Sequence of chain 1.A:
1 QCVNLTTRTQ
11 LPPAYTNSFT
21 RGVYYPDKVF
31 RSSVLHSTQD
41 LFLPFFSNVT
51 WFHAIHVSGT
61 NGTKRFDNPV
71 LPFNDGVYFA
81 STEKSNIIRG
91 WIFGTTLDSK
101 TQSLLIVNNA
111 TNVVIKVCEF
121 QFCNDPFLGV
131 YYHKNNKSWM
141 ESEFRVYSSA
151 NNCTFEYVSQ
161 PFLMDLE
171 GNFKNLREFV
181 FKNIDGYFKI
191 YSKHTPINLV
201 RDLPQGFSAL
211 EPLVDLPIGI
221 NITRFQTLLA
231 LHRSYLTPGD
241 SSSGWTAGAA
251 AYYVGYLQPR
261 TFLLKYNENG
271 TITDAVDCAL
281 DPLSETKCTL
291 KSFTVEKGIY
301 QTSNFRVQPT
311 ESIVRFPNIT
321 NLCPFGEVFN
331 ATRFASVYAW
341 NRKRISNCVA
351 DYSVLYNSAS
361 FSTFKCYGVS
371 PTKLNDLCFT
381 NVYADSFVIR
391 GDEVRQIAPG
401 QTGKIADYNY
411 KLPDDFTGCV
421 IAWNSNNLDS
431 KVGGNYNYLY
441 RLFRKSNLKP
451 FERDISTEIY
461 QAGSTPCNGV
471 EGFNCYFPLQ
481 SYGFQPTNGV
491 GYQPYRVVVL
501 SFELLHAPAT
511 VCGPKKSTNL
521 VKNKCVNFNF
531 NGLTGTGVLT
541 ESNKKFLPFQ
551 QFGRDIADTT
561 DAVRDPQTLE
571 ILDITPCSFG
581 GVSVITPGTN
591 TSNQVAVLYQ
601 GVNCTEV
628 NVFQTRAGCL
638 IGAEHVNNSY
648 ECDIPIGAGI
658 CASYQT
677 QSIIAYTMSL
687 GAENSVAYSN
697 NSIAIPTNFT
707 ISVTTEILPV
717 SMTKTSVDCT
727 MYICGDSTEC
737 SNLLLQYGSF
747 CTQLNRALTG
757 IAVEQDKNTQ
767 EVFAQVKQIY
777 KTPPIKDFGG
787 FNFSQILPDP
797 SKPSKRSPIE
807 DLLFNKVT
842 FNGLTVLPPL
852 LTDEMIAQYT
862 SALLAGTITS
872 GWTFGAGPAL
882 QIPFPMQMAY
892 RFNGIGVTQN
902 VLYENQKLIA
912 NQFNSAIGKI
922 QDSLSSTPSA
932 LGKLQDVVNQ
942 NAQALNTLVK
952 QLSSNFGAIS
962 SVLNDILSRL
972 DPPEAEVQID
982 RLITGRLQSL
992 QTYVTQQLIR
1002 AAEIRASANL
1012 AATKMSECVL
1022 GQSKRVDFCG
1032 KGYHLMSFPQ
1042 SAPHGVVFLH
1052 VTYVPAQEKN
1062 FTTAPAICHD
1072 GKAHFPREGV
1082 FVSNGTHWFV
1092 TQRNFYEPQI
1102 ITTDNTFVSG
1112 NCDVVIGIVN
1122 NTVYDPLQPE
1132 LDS

Binding-site contacts:
Ligand atom C5 contacts residue ASN788 of chain 1.A at 3.6 Å.
Ligand atom O5 contacts residue ASN788 of chain 1.A at 2.4 Å (h-bond).
Ligand atom O6 contacts residue GLN791 of chain 1.A at 2.9 Å (h-bond).
Ligand atom C6 contacts residue SER790 of chain 1.A at 4.0 Å.
Ligand atom N2 contacts residue ASN788 of chain 1.A at 2.9 Å (h-bond).
Ligand atom C2 contacts residue ASN788 of chain 1.A at 2.5 Å.
Ligand atom O7 contacts residue ASN788 of chain 1.A at 4.1 Å.
Ligand atom C5 contacts residue GLN791 of chain 1.A at 4.2 Å.
Ligand atom O6 contacts residue SER790 of chain 1.A at 3.6 Å.
Ligand atom C1 contacts residue SER790 of chain 1.A at 3.6 Å.
Ligand atom O5 contacts residue SER790 of chain 1.A at 3.4 Å (h-bond).
Ligand atom C4 contacts residue ASN788 of chain 1.A at 4.2 Å.
Ligand atom C1 contacts residue ASN788 of chain 1.A at 1.4 Å.
Ligand atom C3 contacts residue ASN788 of chain 1.A at 3.8 Å.
Ligand atom C6 contacts residue GLN791 of chain 1.A at 3.7 Å.
Ligand atom C7 contacts residue ASN788 of chain 1.A at 3.7 Å.
Ligand atom C5 contacts residue SER790 of chain 1.A at 3.5 Å.

This protein binds this small molecule.
Small molecule (SMILES): CC(=O)N[C@H]1[C@H](O[C@H]2[C@H](O)[C@@H](NC(C)=O)CO[C@@H]2CO)O[C@H](CO)[C@@H](O)[C@@H]1O